The small molecule below binds the protein below.
Small molecule (SMILES): C[C@@H](C(=O)O)c1ccc(-c2cc(Cl)cc(Cl)c2)c(F)c1

Sequence of chain 2.B:
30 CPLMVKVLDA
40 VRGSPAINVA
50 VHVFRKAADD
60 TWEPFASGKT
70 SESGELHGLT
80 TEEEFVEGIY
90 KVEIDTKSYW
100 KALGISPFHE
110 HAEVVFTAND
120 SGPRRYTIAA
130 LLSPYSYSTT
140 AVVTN

Sequence of chain 1.B:
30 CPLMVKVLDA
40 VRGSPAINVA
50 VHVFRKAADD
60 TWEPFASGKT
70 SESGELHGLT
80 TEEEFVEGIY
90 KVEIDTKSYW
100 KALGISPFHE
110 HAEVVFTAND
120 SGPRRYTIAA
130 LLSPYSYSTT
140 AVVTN

Binding-site contacts:
Ligand atom CAO contacts residue LEU37 of chain 1.B at 3.4 Å (hydrophobic).
Ligand atom OAT contacts residue JTK1 of chain 2.D at 3.4 Å.
Ligand atom CAQ contacts residue JTK1 of chain 2.D at 0.7 Å.
Ligand atom CAJ contacts residue LEU37 of chain 1.B at 3.5 Å (hydrophobic).
Ligand atom OAT contacts residue LYS35 of chain 2.B at 3.7 Å.
Ligand atom CAN contacts residue JTK1 of chain 2.D at 1.7 Å.
Ligand atom CAR contacts residue JTK1 of chain 2.D at 2.2 Å.
Ligand atom CAB contacts residue LEU130 of chain 1.B at 3.9 Å (hydrophobic).
Ligand atom CAM contacts residue JTK1 of chain 2.D at 1.7 Å.
Ligand atom FAL contacts residue LEU37 of chain 1.B at 3.5 Å.
Ligand atom CL1 contacts residue JTK1 of chain 2.D at 0.6 Å.
Ligand atom CAR contacts residue LYS35 of chain 2.B at 3.3 Å.
Ligand atom CAC contacts residue JTK1 of chain 2.D at 0.2 Å.
Ligand atom CAH contacts residue JTK1 of chain 2.D at 0.6 Å.
Ligand atom OAS contacts residue JTK1 of chain 2.D at 2.0 Å.
Ligand atom CAD contacts residue JTK1 of chain 2.D at 0.3 Å.
Ligand atom CL2 contacts residue ALA128 of chain 1.B at 3.8 Å.
Ligand atom CL1 contacts residue SER137 of chain 2.B at 3.5 Å.
Ligand atom CAQ contacts residue LYS35 of chain 1.B at 3.8 Å.
Ligand atom CAO contacts residue JTK1 of chain 2.D at 1.9 Å.
Ligand atom CL2 contacts residue JTK1 of chain 2.D at 0.6 Å.
Ligand atom FAL contacts residue ALA128 of chain 1.B at 3.4 Å.
Ligand atom FAL contacts residue JTK1 of chain 2.D at 2.3 Å.
Ligand atom CAJ contacts residue JTK1 of chain 2.D at 1.0 Å.
Ligand atom FAL contacts residue ALA129 of chain 1.B at 3.8 Å.
Ligand atom CAG contacts residue JTK1 of chain 2.D at 0.6 Å.
Ligand atom CAP contacts residue JTK1 of chain 2.D at 1.7 Å.
Ligand atom CL2 contacts residue THR138 of chain 1.B at 3.8 Å.
Ligand atom CAB contacts residue JTK1 of chain 2.D at 0.3 Å.
Ligand atom CAI contacts residue LEU37 of chain 1.B at 3.9 Å (hydrophobic).
Ligand atom CAK contacts residue JTK1 of chain 2.D at 1.4 Å.
Ligand atom CAF contacts residue JTK1 of chain 2.D at 0.6 Å.
Ligand atom CAC contacts residue LEU130 of chain 1.B at 3.8 Å (hydrophobic).
Ligand atom CAI contacts residue JTK1 of chain 2.D at 1.3 Å.
Ligand atom CAK contacts residue LEU37 of chain 1.B at 3.2 Å (hydrophobic).
Ligand atom CL1 contacts residue THR138 of chain 2.B at 3.6 Å.
Ligand atom OAS contacts residue LYS35 of chain 2.B at 2.2 Å (salt-bridge).
Ligand atom CAI contacts residue ALA128 of chain 2.B at 3.8 Å (hydrophobic).
Ligand atom CL2 contacts residue SER137 of chain 1.B at 3.5 Å.
Ligand atom CL1 contacts residue THR139 of chain 2.B at 3.9 Å.